Binding-site contacts:
Ligand atom C5 contacts residue LEU168 of chain 1.A at 4.1 Å (hydrophobic).
Ligand atom S1 contacts residue GLN158 of chain 1.A at 3.9 Å.
Ligand atom S1 contacts residue GLN157 of chain 1.A at 3.5 Å (h-bond).
Ligand atom C4 contacts residue LEU168 of chain 1.A at 3.6 Å (hydrophobic).
Ligand atom C4 contacts residue CYS156 of chain 1.A at 3.1 Å (hydrophobic).
Ligand atom C2 contacts residue CYS156 of chain 1.A at 4.2 Å (hydrophobic).
Ligand atom C6 contacts residue LEU168 of chain 1.A at 3.5 Å (hydrophobic).
Ligand atom S1 contacts residue VAL166 of chain 1.A at 3.9 Å.
Ligand atom C7 contacts residue LEU168 of chain 1.A at 4.1 Å (hydrophobic).
Ligand atom S1 contacts residue CYS156 of chain 1.A at 2.0 Å (h-bond).
Ligand atom S1 contacts residue LEU168 of chain 1.A at 4.4 Å.
Ligand atom C3 contacts residue CYS156 of chain 1.A at 3.8 Å (hydrophobic).
Ligand atom C2 contacts residue GLN158 of chain 1.A at 4.4 Å.
Ligand atom C3 contacts residue LEU168 of chain 1.A at 4.4 Å (hydrophobic).
Ligand atom C9 contacts residue LEU160 of chain 1.A at 3.9 Å (hydrophobic).
Ligand atom C2 contacts residue LEU160 of chain 1.A at 4.5 Å (hydrophobic).
Ligand atom C4 contacts residue VAL166 of chain 1.A at 4.2 Å (hydrophobic).

Sequence of chain 1.A:
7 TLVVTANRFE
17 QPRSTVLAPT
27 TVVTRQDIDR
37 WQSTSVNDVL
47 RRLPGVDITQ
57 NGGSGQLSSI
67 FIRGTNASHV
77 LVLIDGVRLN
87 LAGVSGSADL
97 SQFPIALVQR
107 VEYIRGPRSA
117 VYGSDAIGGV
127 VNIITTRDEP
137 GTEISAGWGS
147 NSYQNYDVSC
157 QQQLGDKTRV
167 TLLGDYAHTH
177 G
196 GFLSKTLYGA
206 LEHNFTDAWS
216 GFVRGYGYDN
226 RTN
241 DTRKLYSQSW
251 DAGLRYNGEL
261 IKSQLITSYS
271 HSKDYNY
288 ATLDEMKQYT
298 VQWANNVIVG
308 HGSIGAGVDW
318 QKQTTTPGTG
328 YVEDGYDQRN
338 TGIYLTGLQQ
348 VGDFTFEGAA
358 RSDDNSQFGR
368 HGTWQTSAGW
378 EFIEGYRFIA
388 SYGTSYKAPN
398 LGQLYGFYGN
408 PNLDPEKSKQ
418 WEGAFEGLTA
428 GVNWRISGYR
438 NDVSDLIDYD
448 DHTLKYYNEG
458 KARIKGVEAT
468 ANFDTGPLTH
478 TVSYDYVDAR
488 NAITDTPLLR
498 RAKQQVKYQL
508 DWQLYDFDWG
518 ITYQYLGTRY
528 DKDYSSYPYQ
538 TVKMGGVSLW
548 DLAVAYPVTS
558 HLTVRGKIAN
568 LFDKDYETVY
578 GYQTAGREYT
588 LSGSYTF

The protein below binds the small molecule below.
Small molecule (SMILES): CC1(C)C=C(CSS(C)(=O)=O)C(C)(C)N1[O]